Sequence of chain 39.F:
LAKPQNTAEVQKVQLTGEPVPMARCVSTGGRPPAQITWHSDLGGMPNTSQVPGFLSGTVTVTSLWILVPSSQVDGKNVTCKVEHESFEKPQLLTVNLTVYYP

Binding-site contacts:
Ligand atom C8 contacts residue ASN77 of chain 39.F at 4.1 Å.
Ligand atom C5 contacts residue NAG1 of chain 39.L at 4.5 Å.
Ligand atom O5 contacts residue ASN77 of chain 39.F at 2.4 Å (h-bond).
Ligand atom C2 contacts residue ASN77 of chain 39.F at 2.3 Å.
Ligand atom C1 contacts residue NAG1 of chain 39.L at 3.4 Å.
Ligand atom C1 contacts residue ASN77 of chain 39.F at 1.5 Å.
Ligand atom O7 contacts residue ASN77 of chain 39.F at 2.3 Å (h-bond).
Ligand atom C2 contacts residue NAG1 of chain 39.L at 4.3 Å.
Ligand atom C7 contacts residue NAG1 of chain 39.L at 4.3 Å.
Ligand atom O5 contacts residue NAG1 of chain 39.L at 4.2 Å.
Ligand atom N2 contacts residue ASN77 of chain 39.F at 2.8 Å (h-bond).
Ligand atom O5 contacts residue THR94 of chain 39.F at 3.8 Å.
Ligand atom C4 contacts residue ASN77 of chain 39.F at 4.2 Å.
Ligand atom O6 contacts residue THR94 of chain 39.F at 4.0 Å.
Ligand atom C7 contacts residue ASN77 of chain 39.F at 2.7 Å.
Ligand atom N2 contacts residue NAG1 of chain 39.L at 4.2 Å.
Ligand atom C5 contacts residue ASN77 of chain 39.F at 3.7 Å.
Ligand atom C8 contacts residue NAG1 of chain 39.L at 4.3 Å.
Ligand atom C6 contacts residue THR94 of chain 39.F at 4.0 Å.
Ligand atom C3 contacts residue ASN77 of chain 39.F at 3.7 Å.

A small-molecule ligand and the protein it binds are described below.
Small molecule (SMILES): CC(=O)N[C@H]1[C@H](O[C@H]2[C@H](O)[C@@H](NC(C)=O)CO[C@@H]2CO)O[C@H](CO)[C@@H](O)[C@@H]1O